Sequence of chain 1.G:
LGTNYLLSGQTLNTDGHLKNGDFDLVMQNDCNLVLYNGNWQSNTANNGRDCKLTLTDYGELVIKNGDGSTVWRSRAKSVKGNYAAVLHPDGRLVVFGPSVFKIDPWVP

This small molecule binds to this protein.
Small molecule (SMILES): OC[C@H]1O[C@H](OC[C@H]2O[C@H](O)[C@@H](O)[C@@H](O[C@H]3O[C@H](CO)[C@@H](O)[C@H](O)[C@@H]3O)[C@@H]2O)[C@@H](O)[C@@H](O)[C@@H]1O

Binding-site contacts:
Ligand atom C2 contacts residue GLN28 of chain 1.G at 3.7 Å.
Ligand atom C2 contacts residue ALA45 of chain 1.G at 4.3 Å (hydrophobic).
Ligand atom C4 contacts residue TYR36 of chain 1.G at 3.5 Å (hydrophobic).
Ligand atom O2 contacts residue GLN28 of chain 1.G at 3.2 Å (h-bond).
Ligand atom O2 contacts residue ASN32 of chain 1.G at 3.0 Å (h-bond).
Ligand atom C2 contacts residue ASN32 of chain 1.G at 4.0 Å.
Ligand atom C2 contacts residue GLN41 of chain 1.G at 4.1 Å.
Ligand atom C4 contacts residue GLN28 of chain 1.G at 4.1 Å.
Ligand atom C5 contacts residue GLN41 of chain 1.G at 4.3 Å.
Ligand atom C6 contacts residue VAL34 of chain 1.G at 4.0 Å (hydrophobic).
Ligand atom C4 contacts residue ASN29 of chain 1.G at 4.2 Å.
Ligand atom C6 contacts residue GLN41 of chain 1.G at 3.4 Å.
Ligand atom C3 contacts residue GLN28 of chain 1.G at 3.5 Å.
Ligand atom O5 contacts residue ASN32 of chain 1.G at 3.4 Å (h-bond).
Ligand atom O4 contacts residue ASP30 of chain 1.G at 3.5 Å.
Ligand atom C3 contacts residue GLN41 of chain 1.G at 3.8 Å.
Ligand atom O5 contacts residue GLN41 of chain 1.G at 3.9 Å.
Ligand atom O2 contacts residue ASP30 of chain 1.G at 2.7 Å (salt-bridge).
Ligand atom O6 contacts residue TYR36 of chain 1.G at 3.9 Å.
Ligand atom C1 contacts residue GLN41 of chain 1.G at 4.0 Å.
Ligand atom O2 contacts residue VAL34 of chain 1.G at 4.3 Å.
Ligand atom C1 contacts residue ALA45 of chain 1.G at 4.3 Å (hydrophobic).
Ligand atom C1 contacts residue ASN32 of chain 1.G at 3.8 Å.
Ligand atom C1 contacts residue TYR36 of chain 1.G at 4.2 Å (hydrophobic).
Ligand atom C2 contacts residue TYR36 of chain 1.G at 4.2 Å (hydrophobic).
Ligand atom O4 contacts residue TYR36 of chain 1.G at 2.6 Å (h-bond).
Ligand atom O4 contacts residue ASN29 of chain 1.G at 3.5 Å (h-bond).
Ligand atom O3 contacts residue ASP30 of chain 1.G at 3.8 Å.
Ligand atom O3 contacts residue GLN28 of chain 1.G at 3.0 Å (h-bond).
Ligand atom C3 contacts residue ASP30 of chain 1.G at 4.2 Å.
Ligand atom O2 contacts residue ALA45 of chain 1.G at 3.9 Å.
Ligand atom O6 contacts residue GLN41 of chain 1.G at 2.8 Å (h-bond).
Ligand atom O3 contacts residue TYR36 of chain 1.G at 3.9 Å.
Ligand atom C1 contacts residue GLN28 of chain 1.G at 4.0 Å.
Ligand atom C3 contacts residue ASN29 of chain 1.G at 3.8 Å.
Ligand atom C2 contacts residue ASP30 of chain 1.G at 3.3 Å.
Ligand atom O4 contacts residue ASN39 of chain 1.G at 4.3 Å.
Ligand atom C4 contacts residue ASP30 of chain 1.G at 4.2 Å.
Ligand atom O3 contacts residue ASN29 of chain 1.G at 2.8 Å (h-bond).
Ligand atom C5 contacts residue ASP30 of chain 1.G at 3.6 Å.